Sequence of chain 1.B:
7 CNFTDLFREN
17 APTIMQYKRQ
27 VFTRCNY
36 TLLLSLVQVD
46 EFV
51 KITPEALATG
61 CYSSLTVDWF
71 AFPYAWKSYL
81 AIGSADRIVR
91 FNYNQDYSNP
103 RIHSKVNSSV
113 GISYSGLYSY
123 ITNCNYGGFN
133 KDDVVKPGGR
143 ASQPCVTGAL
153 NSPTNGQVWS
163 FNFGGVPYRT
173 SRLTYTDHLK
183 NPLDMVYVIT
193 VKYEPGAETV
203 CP

Binding-site contacts:
Ligand atom C2 contacts residue ASN34 of chain 1.A at 2.5 Å.
Ligand atom C8 contacts residue ARG320 of chain 1.A at 3.5 Å.
Ligand atom C5 contacts residue ASN34 of chain 1.A at 3.8 Å.
Ligand atom O3 contacts residue VAL160 of chain 1.B at 3.9 Å.
Ligand atom O3 contacts residue SER162 of chain 1.B at 3.4 Å (h-bond).
Ligand atom O5 contacts residue ASN34 of chain 1.A at 2.4 Å (h-bond).
Ligand atom C8 contacts residue TRP161 of chain 1.B at 3.9 Å (hydrophobic).
Ligand atom C8 contacts residue VAL160 of chain 1.B at 3.7 Å (hydrophobic).
Ligand atom O4 contacts residue TRP161 of chain 1.B at 3.9 Å.
Ligand atom C7 contacts residue ASN34 of chain 1.A at 3.3 Å.
Ligand atom C8 contacts residue ARG171 of chain 1.B at 3.5 Å.
Ligand atom O7 contacts residue SER162 of chain 1.B at 3.5 Å.
Ligand atom O5 contacts residue ASN39 of chain 1.A at 3.0 Å (h-bond).
Ligand atom C3 contacts residue TRP161 of chain 1.B at 3.9 Å (hydrophobic).
Ligand atom O6 contacts residue SER162 of chain 1.B at 3.1 Å (h-bond).
Ligand atom C5 contacts residue ASN39 of chain 1.A at 3.9 Å.
Ligand atom C6 contacts residue SER162 of chain 1.B at 4.0 Å.
Ligand atom C6 contacts residue GLU38 of chain 1.A at 3.7 Å.
Ligand atom O5 contacts residue TRP161 of chain 1.B at 4.0 Å.
Ligand atom C7 contacts residue ARG320 of chain 1.A at 4.0 Å.
Ligand atom C1 contacts residue ASN39 of chain 1.A at 3.9 Å.
Ligand atom N2 contacts residue ASN34 of chain 1.A at 3.0 Å (h-bond).
Ligand atom C6 contacts residue ASN39 of chain 1.A at 3.6 Å.
Ligand atom O3 contacts residue TRP161 of chain 1.B at 3.3 Å.
Ligand atom C1 contacts residue TRP161 of chain 1.B at 4.0 Å (hydrophobic).
Ligand atom C4 contacts residue TRP161 of chain 1.B at 4.1 Å (hydrophobic).
Ligand atom C2 contacts residue VAL160 of chain 1.B at 4.0 Å (hydrophobic).
Ligand atom N2 contacts residue VAL160 of chain 1.B at 3.0 Å (h-bond).
Ligand atom C6 contacts residue TRP161 of chain 1.B at 4.0 Å (hydrophobic).
Ligand atom C3 contacts residue VAL160 of chain 1.B at 3.8 Å (hydrophobic).
Ligand atom C7 contacts residue SER162 of chain 1.B at 3.7 Å.
Ligand atom O7 contacts residue ASN34 of chain 1.A at 3.1 Å (h-bond).
Ligand atom C7 contacts residue VAL160 of chain 1.B at 3.8 Å (hydrophobic).
Ligand atom N2 contacts residue SER162 of chain 1.B at 3.9 Å.
Ligand atom N2 contacts residue TRP161 of chain 1.B at 4.0 Å.
Ligand atom O7 contacts residue ARG320 of chain 1.A at 3.9 Å.
Ligand atom O6 contacts residue ASN39 of chain 1.A at 3.8 Å.
Ligand atom C3 contacts residue ASN34 of chain 1.A at 3.9 Å.
Ligand atom C1 contacts residue ASN34 of chain 1.A at 1.5 Å.
Ligand atom C8 contacts residue SER162 of chain 1.B at 3.8 Å.

The small molecule below binds the protein below.
Small molecule (SMILES): CC(=O)N[C@H]1[C@H](O[C@H]2[C@H](O)[C@@H](NC(C)=O)CO[C@@H]2CO)O[C@H](CO)[C@@H](O[C@@H]2O[C@H](CO[C@H]3O[C@H](CO)[C@@H](O)[C@H](O)[C@@H]3O)[C@@H](O)[C@H](O[C@H]3O[C@H](CO)[C@@H](O)[C@H](O)[C@@H]3O)[C@@H]2O)[C@@H]1O

Sequence of chain 1.A:
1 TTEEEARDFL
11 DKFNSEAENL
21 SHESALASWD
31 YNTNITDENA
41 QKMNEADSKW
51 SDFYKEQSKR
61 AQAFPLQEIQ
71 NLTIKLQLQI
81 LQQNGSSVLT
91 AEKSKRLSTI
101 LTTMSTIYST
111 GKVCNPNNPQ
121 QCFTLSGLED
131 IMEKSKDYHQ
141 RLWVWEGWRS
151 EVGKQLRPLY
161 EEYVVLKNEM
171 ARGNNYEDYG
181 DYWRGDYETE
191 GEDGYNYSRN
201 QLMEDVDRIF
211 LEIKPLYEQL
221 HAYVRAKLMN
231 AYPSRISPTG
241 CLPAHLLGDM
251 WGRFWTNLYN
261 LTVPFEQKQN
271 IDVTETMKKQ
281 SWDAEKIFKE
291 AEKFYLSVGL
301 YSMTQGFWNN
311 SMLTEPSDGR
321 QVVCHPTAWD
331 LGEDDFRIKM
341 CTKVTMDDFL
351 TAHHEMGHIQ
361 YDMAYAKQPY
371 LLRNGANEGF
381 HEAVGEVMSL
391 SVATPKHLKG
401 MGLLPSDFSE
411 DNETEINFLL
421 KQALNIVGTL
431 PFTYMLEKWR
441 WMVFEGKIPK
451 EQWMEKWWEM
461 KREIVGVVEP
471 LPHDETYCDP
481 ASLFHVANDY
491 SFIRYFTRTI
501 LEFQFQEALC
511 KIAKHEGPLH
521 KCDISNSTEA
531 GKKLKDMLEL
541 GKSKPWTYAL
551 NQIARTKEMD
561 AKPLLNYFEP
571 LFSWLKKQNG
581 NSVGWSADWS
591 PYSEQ